The small molecule below binds the protein below.
Small molecule (SMILES): Nc1ccn([C@H]2C[C@H](O)[C@@H](CO[P](=O)(O)O[P](=O)(O)OP(=O)(O)O)O2)c(=O)n1

Binding-site contacts:
Ligand atom O1G contacts residue NA1 of chain 1.P at 3.9 Å.
Ligand atom O2G contacts residue NA1 of chain 1.P at 2.2 Å (h-bond).
Ligand atom O3A contacts residue NA1 of chain 1.P at 4.3 Å.
Ligand atom O1B contacts residue NA1 of chain 1.P at 2.0 Å (h-bond).
Ligand atom C4 contacts residue DG4 of chain 1.B at 3.8 Å.
Ligand atom N4 contacts residue DG4 of chain 1.B at 3.1 Å (h-bond).
Ligand atom N3 contacts residue DG4 of chain 1.B at 4.1 Å.
Ligand atom O2 contacts residue DG5 of chain 1.B at 2.4 Å (h-bond).
Ligand atom N4 contacts residue DG5 of chain 1.B at 2.9 Å (h-bond).
Ligand atom PG contacts residue NA1 of chain 1.P at 3.3 Å.
Ligand atom PB contacts residue NA1 of chain 1.P at 3.2 Å.
Ligand atom N3 contacts residue DG5 of chain 1.B at 2.7 Å (h-bond).
Ligand atom O3B contacts residue NA1 of chain 1.P at 3.4 Å (h-bond).
Ligand atom C2 contacts residue DG5 of chain 1.B at 3.4 Å.
Ligand atom O2B contacts residue NA1 of chain 1.P at 4.3 Å.
Ligand atom C4 contacts residue DG5 of chain 1.B at 3.6 Å.